Sequence of chain 1.C:
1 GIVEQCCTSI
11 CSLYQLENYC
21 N

Sequence of chain 2.B:
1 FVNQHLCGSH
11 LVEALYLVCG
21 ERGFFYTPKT

Binding-site contacts:
Ligand atom O4 contacts residue CYS11 of chain 1.C at 2.9 Å (h-bond).
Ligand atom C3 contacts residue CYS6 of chain 1.C at 3.5 Å (hydrophobic).
Ligand atom C1' contacts residue LEU17 of chain 2.B at 4.4 Å (hydrophobic).
Ligand atom C6 contacts residue LEU17 of chain 2.B at 3.9 Å (hydrophobic).
Ligand atom O4 contacts residue SER9 of chain 1.C at 3.6 Å (h-bond).
Ligand atom O4 contacts residue CYS6 of chain 1.C at 2.7 Å (h-bond).
Ligand atom C6 contacts residue CYS11 of chain 1.C at 4.1 Å (hydrophobic).
Ligand atom O4 contacts residue ILE10 of chain 1.C at 3.6 Å.
Ligand atom C4 contacts residue CYS11 of chain 1.C at 3.8 Å (hydrophobic).
Ligand atom N1' contacts residue LEU17 of chain 2.B at 3.7 Å.
Ligand atom C6 contacts residue LEU16 of chain 1.C at 4.4 Å (hydrophobic).
Ligand atom C4 contacts residue CYS6 of chain 1.C at 3.6 Å (hydrophobic).
Ligand atom N1' contacts residue TYR16 of chain 2.B at 4.0 Å.
Ligand atom C5 contacts residue CYS11 of chain 1.C at 3.3 Å (hydrophobic).
Ligand atom C5 contacts residue LEU16 of chain 1.C at 4.4 Å (hydrophobic).

This small molecule binds to this protein.
Small molecule (SMILES): NC(=O)c1ccc(O)cc1